This protein binds this small molecule.
Small molecule (SMILES): CC(C)C[C@@H](NC(=O)[C@H](C)NC(=O)CNC(=O)[C@@H](N)C(C)C)C(=O)N[C@@H](C)C(=O)N[C@@H](C(=O)N[C@H](C(=O)N[C@@H](C(=O)N[C@@H](Cc1c[nH]c2ccccc12)C(=O)N[C@H](CC(C)C)C(=O)N[C@@H](Cc1c[nH]c2ccccc12)C(=O)N[C@H](CC(C)C)C(=O)N[C@@H](Cc1c[nH]c2ccccc12)C(=O)N[C@H](CC(C)C)C(=O)N[C@H](C=O)Cc1c[nH]c2ccccc12)C(C)C)C(C)C)C(C)C

Binding-site contacts:
Ligand atom CA contacts residue TRP5 of chain 1.A at 4.3 Å (hydrophobic).
Ligand atom CA contacts residue SIN1 of chain 1.C at 3.5 Å.
Ligand atom O contacts residue SIN1 of chain 1.C at 3.0 Å (h-bond).
Ligand atom C contacts residue SIN1 of chain 1.C at 3.5 Å.
Ligand atom N contacts residue VAL3 of chain 1.A at 2.6 Å (h-bond).
Ligand atom N contacts residue ALA1 of chain 1.A at 4.4 Å.
Ligand atom N contacts residue VAL3 of chain 1.A at 4.5 Å.
Ligand atom O contacts residue DVA4 of chain 1.A at 3.6 Å.
Ligand atom O contacts residue ALA1 of chain 1.A at 3.6 Å.
Ligand atom CD2 contacts residue DVA2 of chain 1.A at 3.9 Å.
Ligand atom N contacts residue SIN1 of chain 1.C at 3.1 Å (h-bond).
Ligand atom CB contacts residue VAL3 of chain 1.A at 4.0 Å (hydrophobic).
Ligand atom CB contacts residue SIN1 of chain 1.C at 3.7 Å.
Ligand atom CA contacts residue SIN1 of chain 1.C at 2.4 Å.
Ligand atom N contacts residue ALA1 of chain 1.A at 3.1 Å (h-bond).
Ligand atom CA contacts residue VAL3 of chain 1.A at 3.1 Å (hydrophobic).
Ligand atom CA contacts residue VAL3 of chain 1.A at 3.7 Å (hydrophobic).
Ligand atom CA contacts residue ALA1 of chain 1.A at 3.6 Å (hydrophobic).
Ligand atom CA contacts residue ALA1 of chain 1.A at 4.2 Å (hydrophobic).
Ligand atom N contacts residue SIN1 of chain 1.C at 4.2 Å.
Ligand atom C contacts residue SIN1 of chain 1.C at 4.4 Å.
Ligand atom CA contacts residue DVA4 of chain 1.A at 4.0 Å.
Ligand atom N contacts residue SIN1 of chain 1.C at 1.4 Å.
Ligand atom O contacts residue VAL3 of chain 1.A at 2.9 Å (h-bond).
Ligand atom C contacts residue VAL3 of chain 1.A at 3.3 Å (hydrophobic).
Ligand atom C contacts residue VAL3 of chain 1.A at 4.0 Å (hydrophobic).
Ligand atom CA contacts residue SIN1 of chain 1.C at 4.3 Å.
Ligand atom C contacts residue TRP5 of chain 1.A at 4.1 Å (hydrophobic).
Ligand atom CB contacts residue ALA1 of chain 1.A at 4.4 Å (hydrophobic).
Ligand atom O contacts residue SIN1 of chain 1.C at 3.8 Å.
Ligand atom C contacts residue SIN1 of chain 1.C at 3.0 Å.
Ligand atom O contacts residue TRP5 of chain 1.A at 2.9 Å (h-bond).
Ligand atom N contacts residue TRP5 of chain 1.A at 3.6 Å (h-bond).
Ligand atom CD2 contacts residue ALA1 of chain 1.A at 3.8 Å (hydrophobic).
Ligand atom O contacts residue DVA2 of chain 1.A at 3.4 Å.
Ligand atom CG2 contacts residue SIN1 of chain 1.C at 4.1 Å.
Ligand atom C contacts residue ALA1 of chain 1.A at 3.8 Å (hydrophobic).

Sequence of chain 1.A:
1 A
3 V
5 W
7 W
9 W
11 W